Sequence of chain 1.A:
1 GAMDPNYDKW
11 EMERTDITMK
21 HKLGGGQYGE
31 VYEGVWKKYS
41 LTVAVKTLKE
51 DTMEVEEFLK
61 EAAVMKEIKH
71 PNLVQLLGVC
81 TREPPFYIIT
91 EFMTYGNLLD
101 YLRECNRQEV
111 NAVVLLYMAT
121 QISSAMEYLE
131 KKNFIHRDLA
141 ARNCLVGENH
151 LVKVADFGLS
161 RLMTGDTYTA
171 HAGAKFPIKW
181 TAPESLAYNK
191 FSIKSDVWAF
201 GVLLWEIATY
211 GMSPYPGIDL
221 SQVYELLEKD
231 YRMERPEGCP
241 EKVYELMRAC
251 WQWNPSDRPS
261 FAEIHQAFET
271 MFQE

This protein binds this small molecule.
Small molecule (SMILES): Cc1ccc(NC(=O)c2cccc(C(F)(F)F)c2)cc1-n1cc2cnc(N)nc2[n+](C)c1=O

Binding-site contacts:
Ligand atom CAO contacts residue ILE88 of chain 1.A at 3.6 Å (hydrophobic).
Ligand atom CAR contacts residue VAL31 of chain 1.A at 3.7 Å (hydrophobic).
Ligand atom CAP contacts residue ILE88 of chain 1.A at 3.6 Å (hydrophobic).
Ligand atom CAP contacts residue LYS46 of chain 1.A at 3.6 Å.
Ligand atom NAU contacts residue GLU61 of chain 1.A at 3.5 Å (salt-bridge).
Ligand atom N1 contacts residue MET93 of chain 1.A at 3.0 Å (h-bond).
Ligand atom CAJ contacts residue THR90 of chain 1.A at 3.5 Å.
Ligand atom CBC contacts residue ASP156 of chain 1.A at 3.3 Å.
Ligand atom FBE contacts residue HIS136 of chain 1.A at 3.2 Å.
Ligand atom CAR contacts residue ILE88 of chain 1.A at 3.7 Å (hydrophobic).
Ligand atom CBB contacts residue ASP156 of chain 1.A at 3.7 Å.
Ligand atom CAR contacts residue LYS46 of chain 1.A at 3.4 Å.
Ligand atom N1 contacts residue GLU91 of chain 1.A at 3.6 Å (salt-bridge).
Ligand atom CAN contacts residue MET65 of chain 1.A at 3.7 Å (hydrophobic).
Ligand atom CAR contacts residue ALA44 of chain 1.A at 3.5 Å (hydrophobic).
Ligand atom CBC contacts residue ALA155 of chain 1.A at 3.6 Å (hydrophobic).
Ligand atom N3 contacts residue LEU23 of chain 1.A at 3.5 Å.
Ligand atom CAY contacts residue MET65 of chain 1.A at 3.7 Å (hydrophobic).
Ligand atom CAV contacts residue ASP156 of chain 1.A at 3.1 Å.
Ligand atom C5 contacts residue ALA44 of chain 1.A at 3.5 Å (hydrophobic).
Ligand atom CAT contacts residue LEU23 of chain 1.A at 3.7 Å (hydrophobic).
Ligand atom NAU contacts residue MET65 of chain 1.A at 3.1 Å (h-bond).
Ligand atom FBG contacts residue ILE68 of chain 1.A at 3.4 Å.
Ligand atom OAK contacts residue VAL31 of chain 1.A at 3.7 Å.
Ligand atom C6 contacts residue ALA44 of chain 1.A at 3.7 Å (hydrophobic).
Ligand atom OAW contacts residue ASP156 of chain 1.A at 2.9 Å (salt-bridge).
Ligand atom CAH contacts residue PHE157 of chain 1.A at 3.4 Å (hydrophobic).
Ligand atom OAW contacts residue VAL74 of chain 1.A at 3.5 Å.
Ligand atom CAY contacts residue ASP156 of chain 1.A at 3.5 Å.
Ligand atom CAO contacts residue GLU61 of chain 1.A at 3.6 Å.
Ligand atom CAX contacts residue ASP156 of chain 1.A at 3.4 Å.
Ligand atom NAG contacts residue PHE157 of chain 1.A at 3.4 Å.
Ligand atom CAY contacts residue GLU61 of chain 1.A at 3.7 Å.
Ligand atom CAO contacts residue MET65 of chain 1.A at 3.5 Å (hydrophobic).
Ligand atom OAW contacts residue ALA155 of chain 1.A at 3.3 Å.
Ligand atom CAT contacts residue TYR28 of chain 1.A at 3.3 Å (hydrophobic).
Ligand atom NAS contacts residue MET93 of chain 1.A at 3.1 Å (h-bond).
Ligand atom OAK contacts residue PHE157 of chain 1.A at 3.1 Å.
Ligand atom C6 contacts residue GLU91 of chain 1.A at 3.0 Å.
Ligand atom FBE contacts residue ALA155 of chain 1.A at 3.4 Å.